Sequence of chain 1.A:
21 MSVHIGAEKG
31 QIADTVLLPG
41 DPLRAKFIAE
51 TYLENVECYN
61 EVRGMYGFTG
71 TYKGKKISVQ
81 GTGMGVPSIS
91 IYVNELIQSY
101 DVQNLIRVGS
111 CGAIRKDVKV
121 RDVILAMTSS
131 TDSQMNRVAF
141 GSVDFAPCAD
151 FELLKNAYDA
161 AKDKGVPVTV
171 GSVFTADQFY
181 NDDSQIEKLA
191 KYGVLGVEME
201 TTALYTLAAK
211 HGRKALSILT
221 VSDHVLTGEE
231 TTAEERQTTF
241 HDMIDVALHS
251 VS

This protein binds this small molecule.
Small molecule (SMILES): Nc1nc(Cl)c2ncn([C@@H]3O[C@H](CO)[C@@H](O)[C@H]3O)c2n1

Binding-site contacts:
Ligand atom O3' contacts residue GLU200 of chain 1.A at 2.5 Å (salt-bridge).
Ligand atom O5' contacts residue HIS24 of chain 4.A at 2.6 Å (h-bond).
Ligand atom CL1 contacts residue SER222 of chain 1.A at 3.5 Å.
Ligand atom C3' contacts residue MET199 of chain 1.A at 3.7 Å (hydrophobic).
Ligand atom C6 contacts residue GLY112 of chain 1.A at 3.6 Å.
Ligand atom C1' contacts residue SER110 of chain 1.A at 3.5 Å.
Ligand atom N1 contacts residue PHE179 of chain 1.A at 3.6 Å.
Ligand atom C2' contacts residue GLU200 of chain 1.A at 3.6 Å.
Ligand atom C3' contacts residue GLU200 of chain 1.A at 3.4 Å.
Ligand atom C5' contacts residue PHE179 of chain 1.A at 3.7 Å (hydrophobic).
Ligand atom N1 contacts residue VAL197 of chain 1.A at 3.7 Å.
Ligand atom C5 contacts residue GLY112 of chain 1.A at 3.7 Å.
Ligand atom C8 contacts residue SER110 of chain 1.A at 3.2 Å.
Ligand atom N9 contacts residue SER110 of chain 1.A at 3.4 Å (h-bond).
Ligand atom O2' contacts residue ARG107 of chain 1.A at 3.0 Å (salt-bridge).
Ligand atom O5' contacts residue PHE179 of chain 1.A at 3.6 Å.
Ligand atom N7 contacts residue CYS111 of chain 1.A at 3.6 Å.
Ligand atom N20 contacts residue VAL197 of chain 1.A at 3.8 Å.
Ligand atom O4' contacts residue ARG63 of chain 4.A at 3.8 Å.
Ligand atom C2 contacts residue PHE179 of chain 1.A at 3.5 Å (hydrophobic).
Ligand atom O2' contacts residue GLU198 of chain 1.A at 3.4 Å.
Ligand atom C2' contacts residue MET199 of chain 1.A at 3.7 Å (hydrophobic).
Ligand atom N7 contacts residue GLY112 of chain 1.A at 3.7 Å.
Ligand atom C8 contacts residue CYS111 of chain 1.A at 3.7 Å (hydrophobic).
Ligand atom C6 contacts residue VAL197 of chain 1.A at 3.7 Å (hydrophobic).
Ligand atom O2' contacts residue GLU200 of chain 1.A at 2.4 Å (salt-bridge).
Ligand atom CL1 contacts residue VAL225 of chain 1.A at 3.6 Å.
Ligand atom CL1 contacts residue ASP223 of chain 1.A at 3.4 Å.
Ligand atom N3 contacts residue GLU198 of chain 1.A at 3.8 Å.
Ligand atom C2 contacts residue VAL197 of chain 1.A at 3.8 Å (hydrophobic).
Ligand atom O5' contacts residue ARG63 of chain 4.A at 3.5 Å (salt-bridge).
Ligand atom O2' contacts residue MET199 of chain 1.A at 3.0 Å (h-bond).
Ligand atom CL1 contacts residue GLY112 of chain 1.A at 3.2 Å.
Ligand atom N20 contacts residue PHE179 of chain 1.A at 3.5 Å.
Ligand atom C5 contacts residue VAL197 of chain 1.A at 3.8 Å (hydrophobic).
Ligand atom N3 contacts residue MET199 of chain 1.A at 3.8 Å.
Ligand atom C5' contacts residue HIS24 of chain 4.A at 3.6 Å.
Ligand atom N20 contacts residue MET199 of chain 1.A at 3.5 Å.
Ligand atom C5 contacts residue SER222 of chain 1.A at 3.7 Å.
Ligand atom N7 contacts residue SER222 of chain 1.A at 2.8 Å (h-bond).

Sequence of chain 4.A:
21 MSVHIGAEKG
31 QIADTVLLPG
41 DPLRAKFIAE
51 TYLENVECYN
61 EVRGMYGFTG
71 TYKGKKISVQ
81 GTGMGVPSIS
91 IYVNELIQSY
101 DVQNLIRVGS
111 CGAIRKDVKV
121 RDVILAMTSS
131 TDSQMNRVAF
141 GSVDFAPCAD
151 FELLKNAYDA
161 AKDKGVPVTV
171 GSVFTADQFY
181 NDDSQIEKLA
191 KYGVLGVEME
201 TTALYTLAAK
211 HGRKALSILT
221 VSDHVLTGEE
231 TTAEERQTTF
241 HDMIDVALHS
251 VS